This protein binds this small molecule.
Small molecule (SMILES): O=C(O)C(=O)Cc1ccc(O)cc1

Binding-site contacts:
Ligand atom O1 contacts residue SER149 of chain 2.B at 3.5 Å (h-bond).
Ligand atom O4 contacts residue ILE146 of chain 2.B at 3.3 Å (h-bond).
Ligand atom O2 contacts residue SER160 of chain 2.B at 3.8 Å.
Ligand atom C2 contacts residue SER160 of chain 2.B at 3.1 Å.
Ligand atom C2 contacts residue NDP1 of chain 2.D at 3.3 Å.
Ligand atom O2 contacts residue SER149 of chain 2.B at 2.7 Å (h-bond).
Ligand atom C8 contacts residue NDP1 of chain 2.D at 3.6 Å.
Ligand atom C1 contacts residue NDP1 of chain 2.D at 3.4 Å.
Ligand atom C1 contacts residue SER149 of chain 2.B at 3.2 Å.
Ligand atom O4 contacts residue GLY147 of chain 2.B at 3.8 Å.
Ligand atom O1 contacts residue GLY147 of chain 2.B at 2.8 Å.
Ligand atom O1 contacts residue THR148 of chain 2.B at 3.0 Å (h-bond).
Ligand atom O2 contacts residue ASN164 of chain 2.B at 3.9 Å.
Ligand atom O4 contacts residue ASN164 of chain 2.B at 3.0 Å (h-bond).
Ligand atom C6 contacts residue ARG197 of chain 2.B at 3.9 Å.
Ligand atom C9 contacts residue LEU157 of chain 2.B at 3.8 Å (hydrophobic).
Ligand atom O1 contacts residue ASN164 of chain 2.B at 3.7 Å.
Ligand atom O2 contacts residue LEU157 of chain 2.B at 3.2 Å.
Ligand atom C1 contacts residue SER160 of chain 2.B at 3.9 Å.
Ligand atom C2 contacts residue ASN164 of chain 2.B at 3.5 Å.
Ligand atom C9 contacts residue NDP1 of chain 2.D at 3.6 Å.
Ligand atom C6 contacts residue NDP1 of chain 2.D at 3.4 Å.
Ligand atom C2 contacts residue SER149 of chain 2.B at 3.9 Å.
Ligand atom C3 contacts residue NDP1 of chain 2.D at 3.9 Å.
Ligand atom C4 contacts residue NDP1 of chain 2.D at 3.3 Å.
Ligand atom O1 contacts residue NDP1 of chain 2.D at 3.0 Å.
Ligand atom C3 contacts residue SER160 of chain 2.B at 3.0 Å.
Ligand atom O4 contacts residue SER160 of chain 2.B at 3.2 Å (h-bond).
Ligand atom O4 contacts residue NDP1 of chain 2.D at 3.2 Å.
Ligand atom C3 contacts residue LEU157 of chain 2.B at 3.6 Å (hydrophobic).
Ligand atom C1 contacts residue ASN164 of chain 2.B at 3.5 Å.
Ligand atom C1 contacts residue GLY147 of chain 2.B at 3.7 Å.
Ligand atom C7 contacts residue PHE99 of chain 2.B at 4.1 Å (hydrophobic).
Ligand atom C5 contacts residue NDP1 of chain 2.D at 3.4 Å.
Ligand atom O3 contacts residue NDP1 of chain 2.D at 3.6 Å.
Ligand atom C7 contacts residue NDP1 of chain 2.D at 3.5 Å.
Ligand atom O3 contacts residue HIS198 of chain 2.B at 3.7 Å.
Ligand atom O3 contacts residue ARG197 of chain 2.B at 4.1 Å.
Ligand atom O4 contacts residue LYS119 of chain 2.B at 3.9 Å.
Ligand atom C1 contacts residue THR148 of chain 2.B at 4.1 Å.

Sequence of chain 2.B:
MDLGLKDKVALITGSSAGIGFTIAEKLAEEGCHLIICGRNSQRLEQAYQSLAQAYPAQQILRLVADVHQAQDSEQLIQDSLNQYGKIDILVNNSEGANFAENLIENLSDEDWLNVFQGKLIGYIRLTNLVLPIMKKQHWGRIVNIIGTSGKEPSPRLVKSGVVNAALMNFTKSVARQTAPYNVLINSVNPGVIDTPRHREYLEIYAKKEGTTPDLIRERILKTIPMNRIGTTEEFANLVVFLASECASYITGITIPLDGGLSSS